Sequence of chain 1.B:
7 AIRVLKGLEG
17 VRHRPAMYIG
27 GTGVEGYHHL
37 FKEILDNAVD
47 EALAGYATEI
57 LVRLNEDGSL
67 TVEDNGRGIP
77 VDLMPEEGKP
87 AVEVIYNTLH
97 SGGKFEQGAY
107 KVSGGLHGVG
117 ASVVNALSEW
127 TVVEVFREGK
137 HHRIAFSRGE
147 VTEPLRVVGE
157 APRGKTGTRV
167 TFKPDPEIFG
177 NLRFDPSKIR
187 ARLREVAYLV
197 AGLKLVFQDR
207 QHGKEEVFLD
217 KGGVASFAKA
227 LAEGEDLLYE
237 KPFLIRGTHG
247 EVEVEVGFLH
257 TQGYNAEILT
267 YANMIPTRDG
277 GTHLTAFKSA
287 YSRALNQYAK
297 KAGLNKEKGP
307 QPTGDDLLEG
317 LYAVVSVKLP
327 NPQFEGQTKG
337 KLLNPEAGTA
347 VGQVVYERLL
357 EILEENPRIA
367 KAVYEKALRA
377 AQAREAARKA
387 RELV

Sequence of chain 1.A:
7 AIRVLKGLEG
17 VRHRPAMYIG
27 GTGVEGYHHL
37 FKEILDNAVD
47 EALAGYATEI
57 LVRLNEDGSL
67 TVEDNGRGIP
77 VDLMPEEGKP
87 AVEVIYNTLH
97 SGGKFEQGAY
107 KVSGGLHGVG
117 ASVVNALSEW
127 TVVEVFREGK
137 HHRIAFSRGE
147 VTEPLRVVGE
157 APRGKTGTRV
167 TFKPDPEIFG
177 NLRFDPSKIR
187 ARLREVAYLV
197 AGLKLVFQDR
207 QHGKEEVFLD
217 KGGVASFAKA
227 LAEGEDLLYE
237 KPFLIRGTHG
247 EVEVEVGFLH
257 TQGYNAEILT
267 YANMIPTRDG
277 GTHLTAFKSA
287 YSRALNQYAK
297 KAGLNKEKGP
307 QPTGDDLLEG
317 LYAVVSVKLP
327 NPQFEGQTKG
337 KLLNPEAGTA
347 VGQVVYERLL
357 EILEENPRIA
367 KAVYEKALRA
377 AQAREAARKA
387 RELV

Binding-site contacts:
Ligand atom O8 contacts residue GLU47 of chain 1.A at 3.0 Å (salt-bridge).
Ligand atom C24 contacts residue ILE91 of chain 1.A at 3.1 Å (hydrophobic).
Ligand atom C12 contacts residue ASP70 of chain 1.A at 3.6 Å.
Ligand atom C3 contacts residue GLU47 of chain 1.A at 3.4 Å.
Ligand atom C5 contacts residue ARG73 of chain 1.A at 3.5 Å.
Ligand atom O3 contacts residue ASP78 of chain 1.A at 2.8 Å (salt-bridge).
Ligand atom C29 contacts residue ASN43 of chain 1.A at 3.5 Å.
Ligand atom C1 contacts residue ILE75 of chain 1.A at 3.5 Å (hydrophobic).
Ligand atom C17 contacts residue PRO76 of chain 1.A at 3.6 Å (hydrophobic).
Ligand atom C1 contacts residue ASN43 of chain 1.A at 3.7 Å.
Ligand atom C24 contacts residue ILE8 of chain 1.B at 3.8 Å (hydrophobic).
Ligand atom O4 contacts residue GLU47 of chain 1.A at 3.1 Å.
Ligand atom C19 contacts residue ARG133 of chain 1.A at 3.6 Å.
Ligand atom C1 contacts residue ILE91 of chain 1.A at 3.8 Å (hydrophobic).
Ligand atom O5 contacts residue ASN43 of chain 1.A at 3.4 Å (h-bond).
Ligand atom C18 contacts residue ASP78 of chain 1.A at 3.7 Å.
Ligand atom O6 contacts residue ASP46 of chain 1.A at 3.3 Å.
Ligand atom C29 contacts residue GLU47 of chain 1.A at 3.5 Å.
Ligand atom N1 contacts residue THR164 of chain 1.A at 3.2 Å.
Ligand atom C10 contacts residue PHE101 of chain 1.A at 3.8 Å (hydrophobic).
Ligand atom O11 contacts residue ARG133 of chain 1.A at 2.9 Å (salt-bridge).
Ligand atom C26 contacts residue VAL115 of chain 1.A at 3.4 Å (hydrophobic).
Ligand atom C23 contacts residue ILE91 of chain 1.A at 3.3 Å (hydrophobic).
Ligand atom C4 contacts residue GLU47 of chain 1.A at 3.5 Å.
Ligand atom O6 contacts residue ASN43 of chain 1.A at 2.7 Å (h-bond).
Ligand atom C17 contacts residue ASP78 of chain 1.A at 3.8 Å.
Ligand atom O4 contacts residue THR164 of chain 1.A at 3.6 Å.
Ligand atom C8 contacts residue ARG73 of chain 1.A at 3.5 Å.
Ligand atom C2 contacts residue GLY74 of chain 1.A at 3.5 Å.
Ligand atom O10 contacts residue ARG73 of chain 1.A at 3.7 Å.
Ligand atom C10 contacts residue ARG73 of chain 1.A at 3.8 Å.
Ligand atom C7 contacts residue ARG73 of chain 1.A at 3.6 Å.
Ligand atom C2 contacts residue GLU47 of chain 1.A at 3.5 Å.
Ligand atom O1 contacts residue ILE75 of chain 1.A at 3.1 Å.
Ligand atom N1 contacts residue ASP70 of chain 1.A at 2.6 Å (salt-bridge).
Ligand atom C9 contacts residue ARG73 of chain 1.A at 3.6 Å.
Ligand atom C12 contacts residue THR164 of chain 1.A at 3.7 Å.
Ligand atom O9 contacts residue LYS100 of chain 1.A at 3.4 Å (salt-bridge).
Ligand atom C30 contacts residue GLU47 of chain 1.A at 3.5 Å.
Ligand atom O3 contacts residue PRO76 of chain 1.A at 3.5 Å.

A small-molecule ligand and the protein it binds are described below.
Small molecule (SMILES): CO[C@@H]1[C@@H](OC(N)=O)[C@@H](O)[C@H](Oc2ccc3c(O)c(NC(=O)c4ccc(O)c(CC=C(C)C)c4)c(=O)oc3c2C)OC1(C)C